Sequence of chain 1.A:
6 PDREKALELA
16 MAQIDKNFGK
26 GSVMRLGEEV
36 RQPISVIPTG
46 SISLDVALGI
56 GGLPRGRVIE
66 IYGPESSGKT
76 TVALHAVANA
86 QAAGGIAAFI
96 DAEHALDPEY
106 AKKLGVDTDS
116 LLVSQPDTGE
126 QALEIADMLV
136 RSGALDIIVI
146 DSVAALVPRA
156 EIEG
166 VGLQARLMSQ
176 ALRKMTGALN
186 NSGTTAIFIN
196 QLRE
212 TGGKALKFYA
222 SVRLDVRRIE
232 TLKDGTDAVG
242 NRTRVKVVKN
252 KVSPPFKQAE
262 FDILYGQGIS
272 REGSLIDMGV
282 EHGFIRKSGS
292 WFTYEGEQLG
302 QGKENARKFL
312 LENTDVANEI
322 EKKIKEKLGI

Binding-site contacts:
Ligand atom C2 contacts residue TYR105 of chain 1.A at 3.7 Å (hydrophobic).
Ligand atom O2B contacts residue SER72 of chain 1.A at 2.5 Å (h-bond).
Ligand atom C2 contacts residue GLY267 of chain 1.A at 3.6 Å.
Ligand atom O3G contacts residue GLU70 of chain 1.A at 3.1 Å.
Ligand atom O3A contacts residue THR75 of chain 1.A at 3.5 Å (h-bond).
Ligand atom O2B contacts residue SER71 of chain 1.A at 3.1 Å.
Ligand atom O3' contacts residue SER71 of chain 1.A at 3.5 Å (h-bond).
Ligand atom O2G contacts residue LYS74 of chain 1.A at 3.0 Å (salt-bridge).
Ligand atom O5' contacts residue THR76 of chain 1.A at 3.1 Å (h-bond).
Ligand atom O3A contacts residue LYS74 of chain 1.A at 3.6 Å.
Ligand atom PB contacts residue LYS74 of chain 1.A at 3.5 Å.
Ligand atom N3 contacts residue GLY267 of chain 1.A at 3.4 Å (h-bond).
Ligand atom PG contacts residue GLN196 of chain 1.A at 3.6 Å.
Ligand atom C6 contacts residue TYR105 of chain 1.A at 3.6 Å (hydrophobic).
Ligand atom C5' contacts residue SER71 of chain 1.A at 3.2 Å.
Ligand atom PB contacts residue THR75 of chain 1.A at 3.7 Å.
Ligand atom C4 contacts residue TYR105 of chain 1.A at 3.6 Å (hydrophobic).
Ligand atom O5' contacts residue GLY73 of chain 1.A at 3.4 Å.
Ligand atom O1B contacts residue THR75 of chain 1.A at 2.5 Å (h-bond).
Ligand atom C1' contacts residue TYR105 of chain 1.A at 3.5 Å (hydrophobic).
Ligand atom O2G contacts residue GLN196 of chain 1.A at 2.4 Å (h-bond).
Ligand atom O1B contacts residue GLY73 of chain 1.A at 3.2 Å.
Ligand atom O3A contacts residue GLY73 of chain 1.A at 3.2 Å (h-bond).
Ligand atom N9 contacts residue TYR105 of chain 1.A at 3.6 Å.
Ligand atom N6 contacts residue TYR105 of chain 1.A at 3.7 Å.
Ligand atom O3G contacts residue SER71 of chain 1.A at 2.5 Å (h-bond).
Ligand atom O3B contacts residue THR75 of chain 1.A at 3.4 Å (h-bond).
Ligand atom N6 contacts residue ASP102 of chain 1.A at 3.0 Å (salt-bridge).
Ligand atom O1A contacts residue THR75 of chain 1.A at 3.0 Å.
Ligand atom O1B contacts residue LYS74 of chain 1.A at 2.8 Å (salt-bridge).
Ligand atom N3 contacts residue TYR105 of chain 1.A at 3.6 Å.
Ligand atom O3G contacts residue PRO69 of chain 1.A at 3.7 Å.
Ligand atom O2A contacts residue SER71 of chain 1.A at 3.4 Å.
Ligand atom C5 contacts residue TYR105 of chain 1.A at 3.7 Å (hydrophobic).
Ligand atom PB contacts residue GLY73 of chain 1.A at 3.5 Å.
Ligand atom O3' contacts residue ASN242 of chain 1.A at 3.6 Å (h-bond).
Ligand atom O2B contacts residue PRO69 of chain 1.A at 3.5 Å (h-bond).
Ligand atom O2B contacts residue GLY73 of chain 1.A at 2.7 Å (h-bond).
Ligand atom O4' contacts residue THR76 of chain 1.A at 3.5 Å (h-bond).
Ligand atom O4' contacts residue TYR105 of chain 1.A at 3.6 Å (h-bond).

A small-molecule ligand and the protein it binds are described below.
Small molecule (SMILES): Nc1ncnc2c1ncn2[C@@H]1O[C@H](COP(=O)(O)OP(=O)(O)OP(O)(O)=S)[C@@H](O)[C@H]1O